Sequence of chain 48.A:
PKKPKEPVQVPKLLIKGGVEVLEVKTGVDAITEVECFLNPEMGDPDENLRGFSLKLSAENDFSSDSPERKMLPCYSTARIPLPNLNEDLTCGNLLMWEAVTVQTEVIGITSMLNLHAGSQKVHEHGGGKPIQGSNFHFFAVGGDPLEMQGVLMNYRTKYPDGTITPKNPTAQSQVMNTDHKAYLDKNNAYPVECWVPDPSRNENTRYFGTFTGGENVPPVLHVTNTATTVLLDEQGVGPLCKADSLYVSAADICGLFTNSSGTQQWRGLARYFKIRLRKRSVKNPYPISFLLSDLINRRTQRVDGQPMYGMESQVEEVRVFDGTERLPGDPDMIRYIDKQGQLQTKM

Binding-site contacts:
Ligand atom C6 contacts residue LYS68 of chain 48.E at 4.0 Å.
Ligand atom C11 contacts residue LEU62 of chain 48.E at 3.5 Å (hydrophobic).
Ligand atom C7 contacts residue GLN278 of chain 48.E at 3.9 Å.
Ligand atom C7 contacts residue LEU62 of chain 48.E at 3.8 Å (hydrophobic).
Ligand atom O10 contacts residue PHE75 of chain 48.A at 3.9 Å.
Ligand atom C10 contacts residue LEU62 of chain 48.E at 3.1 Å (hydrophobic).
Ligand atom O1B contacts residue THR276 of chain 48.E at 3.4 Å (h-bond).
Ligand atom O1A contacts residue LYS68 of chain 48.E at 3.8 Å.
Ligand atom O10 contacts residue LEU62 of chain 48.E at 2.8 Å.
Ligand atom C10 contacts residue GLN278 of chain 48.E at 4.0 Å.
Ligand atom C11 contacts residue THR276 of chain 48.E at 3.4 Å.
Ligand atom O9 contacts residue GLN278 of chain 48.E at 4.0 Å.
Ligand atom C1 contacts residue THR276 of chain 48.E at 3.3 Å.
Ligand atom C11 contacts residue PHE75 of chain 48.A at 3.5 Å (hydrophobic).
Ligand atom C11 contacts residue PHE270 of chain 48.E at 3.9 Å (hydrophobic).
Ligand atom N5 contacts residue GLN278 of chain 48.E at 3.7 Å.
Ligand atom O9 contacts residue LYS68 of chain 48.E at 2.9 Å (salt-bridge).
Ligand atom C1 contacts residue LYS68 of chain 48.E at 3.8 Å.
Ligand atom O1A contacts residue ASN272 of chain 48.E at 3.6 Å.
Ligand atom O1B contacts residue SER274 of chain 48.E at 3.3 Å (h-bond).
Ligand atom O1A contacts residue THR276 of chain 48.E at 2.6 Å (h-bond).
Ligand atom C6 contacts residue ASN272 of chain 48.E at 3.7 Å.
Ligand atom C11 contacts residue ASN272 of chain 48.E at 3.5 Å.
Ligand atom C8 contacts residue GLN278 of chain 48.E at 3.7 Å.
Ligand atom C10 contacts residue ASN272 of chain 48.E at 3.9 Å.
Ligand atom N5 contacts residue ASN272 of chain 48.E at 3.2 Å (h-bond).
Ligand atom C11 contacts residue PHE65 of chain 48.E at 3.7 Å (hydrophobic).
Ligand atom C11 contacts residue GLN278 of chain 48.E at 3.5 Å.
Ligand atom C9 contacts residue LEU67 of chain 48.E at 4.0 Å (hydrophobic).
Ligand atom O8 contacts residue THR276 of chain 48.E at 4.0 Å.
Ligand atom O8 contacts residue LYS68 of chain 48.E at 3.3 Å.
Ligand atom C11 contacts residue HIS138 of chain 48.D at 3.5 Å.
Ligand atom C9 contacts residue LYS68 of chain 48.E at 3.8 Å.
Ligand atom O1B contacts residue LYS68 of chain 48.E at 3.1 Å.
Ligand atom N5 contacts residue LEU62 of chain 48.E at 3.9 Å.
Ligand atom O7 contacts residue LEU62 of chain 48.E at 3.3 Å.
Ligand atom O9 contacts residue LEU67 of chain 48.E at 3.1 Å.
Ligand atom C9 contacts residue GLN278 of chain 48.E at 3.3 Å.
Ligand atom O8 contacts residue ASN272 of chain 48.E at 3.5 Å (h-bond).
Ligand atom O8 contacts residue GLN278 of chain 48.E at 3.5 Å (h-bond).

This small molecule binds to this protein.
Small molecule (SMILES): CC(=O)N[C@H]1[C@H]([C@H](O)[C@H](O)CO)O[C@@](O[C@H](CO)[C@@H](O)[C@@H]2O[C@@H](C(=O)O)C[C@H](O)[C@H]2NC(C)=O)(C(=O)O)C[C@@H]1O

Sequence of chain 48.E:
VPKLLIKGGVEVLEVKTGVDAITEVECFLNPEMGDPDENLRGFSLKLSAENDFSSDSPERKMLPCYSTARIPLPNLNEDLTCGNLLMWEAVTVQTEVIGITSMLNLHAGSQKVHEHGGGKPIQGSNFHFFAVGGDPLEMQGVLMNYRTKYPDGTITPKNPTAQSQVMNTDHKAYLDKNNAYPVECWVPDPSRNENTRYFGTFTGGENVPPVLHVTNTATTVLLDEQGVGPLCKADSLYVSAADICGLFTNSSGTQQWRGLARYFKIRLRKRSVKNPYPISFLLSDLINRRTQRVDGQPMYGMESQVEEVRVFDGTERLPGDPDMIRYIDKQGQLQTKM

Sequence of chain 48.D:
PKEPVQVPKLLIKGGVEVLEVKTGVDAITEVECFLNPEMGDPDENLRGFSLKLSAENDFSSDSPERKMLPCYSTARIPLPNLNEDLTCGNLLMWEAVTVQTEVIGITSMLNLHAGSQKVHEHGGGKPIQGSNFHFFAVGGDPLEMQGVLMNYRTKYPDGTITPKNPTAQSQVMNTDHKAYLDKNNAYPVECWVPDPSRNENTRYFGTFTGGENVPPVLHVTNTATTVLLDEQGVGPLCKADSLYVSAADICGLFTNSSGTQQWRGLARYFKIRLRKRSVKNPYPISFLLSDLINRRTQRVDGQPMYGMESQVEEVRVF